Binding-site contacts:
Ligand atom CG2 contacts residue A2G1 of chain 1.W at 3.4 Å.
Ligand atom CB contacts residue A2G1 of chain 1.W at 2.6 Å.
Ligand atom CG2 contacts residue GLU126 of chain 1.A at 4.2 Å.
Ligand atom CG1 contacts residue GLU126 of chain 1.A at 4.0 Å.
Ligand atom CH3 contacts residue TRP122 of chain 1.A at 4.3 Å (hydrophobic).
Ligand atom CA contacts residue GLU126 of chain 1.A at 3.6 Å.
Ligand atom O contacts residue TRP122 of chain 1.A at 4.3 Å.
Ligand atom CB contacts residue GLU126 of chain 1.A at 4.3 Å.
Ligand atom OG contacts residue A2G1 of chain 1.W at 3.3 Å (h-bond).
Ligand atom C contacts residue GLU126 of chain 1.A at 3.8 Å.
Ligand atom CA contacts residue THR125 of chain 1.A at 4.2 Å.
Ligand atom O contacts residue THR125 of chain 1.A at 3.6 Å.
Ligand atom N contacts residue GLU126 of chain 1.A at 3.2 Å (salt-bridge).
Ligand atom OG1 contacts residue GLU126 of chain 1.A at 3.6 Å (salt-bridge).
Ligand atom CA contacts residue GLU126 of chain 1.A at 4.2 Å.
Ligand atom C contacts residue A2G1 of chain 1.W at 4.1 Å.
Ligand atom CA contacts residue GLU126 of chain 1.A at 3.9 Å.
Ligand atom O contacts residue A2G1 of chain 1.W at 3.5 Å.
Ligand atom N contacts residue THR125 of chain 1.A at 3.7 Å.
Ligand atom C contacts residue GLU126 of chain 1.A at 4.2 Å.
Ligand atom N contacts residue A2G1 of chain 1.W at 4.3 Å.
Ligand atom CB contacts residue A2G1 of chain 1.W at 4.3 Å.
Ligand atom CB contacts residue GLU126 of chain 1.A at 4.5 Å.
Ligand atom CG2 contacts residue THR125 of chain 1.A at 3.9 Å.
Ligand atom CA contacts residue A2G1 of chain 1.W at 3.5 Å.
Ligand atom N contacts residue A2G1 of chain 1.W at 3.8 Å.
Ligand atom N contacts residue GLU126 of chain 1.A at 2.8 Å (salt-bridge).
Ligand atom CA contacts residue A2G1 of chain 1.W at 4.4 Å.
Ligand atom CG2 contacts residue TRP122 of chain 1.A at 4.0 Å (hydrophobic).
Ligand atom O contacts residue A2G1 of chain 1.W at 3.8 Å.
Ligand atom O contacts residue TYR97 of chain 1.A at 4.5 Å.
Ligand atom C contacts residue GLU126 of chain 1.A at 3.8 Å.
Ligand atom C contacts residue A2G1 of chain 1.W at 3.5 Å.
Ligand atom CB contacts residue GLU126 of chain 1.A at 4.2 Å.
Ligand atom N contacts residue THR125 of chain 1.A at 3.6 Å (h-bond).
Ligand atom C contacts residue THR125 of chain 1.A at 3.4 Å.
Ligand atom OG1 contacts residue A2G1 of chain 1.W at 1.4 Å.
Ligand atom CA contacts residue THR125 of chain 1.A at 3.3 Å.

A small-molecule ligand and the protein it binds are described below.
Small molecule (SMILES): CC(=O)NCC(=O)N[C@H](C(=O)N[C@H](C(=O)N[C@@H](CO)C(=O)N[C@@H](C)C=O)[C@@H](C)O)C(C)C

Sequence of chain 1.A:
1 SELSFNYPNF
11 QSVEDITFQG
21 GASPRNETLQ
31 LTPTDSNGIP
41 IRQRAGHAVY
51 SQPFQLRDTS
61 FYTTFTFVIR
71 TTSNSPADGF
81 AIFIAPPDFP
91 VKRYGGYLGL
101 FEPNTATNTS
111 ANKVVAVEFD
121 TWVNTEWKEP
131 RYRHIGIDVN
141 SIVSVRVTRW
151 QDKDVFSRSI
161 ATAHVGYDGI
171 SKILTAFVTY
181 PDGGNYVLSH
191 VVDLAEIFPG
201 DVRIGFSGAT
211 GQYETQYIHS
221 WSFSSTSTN